Sequence of chain 1.G:
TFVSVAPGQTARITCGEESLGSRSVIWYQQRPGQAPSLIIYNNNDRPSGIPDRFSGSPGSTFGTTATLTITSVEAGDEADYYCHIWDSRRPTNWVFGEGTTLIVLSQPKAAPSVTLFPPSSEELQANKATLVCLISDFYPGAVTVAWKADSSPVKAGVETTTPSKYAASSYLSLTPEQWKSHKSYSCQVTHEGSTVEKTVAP

The small molecule below binds the protein below.
Small molecule (SMILES): OC[C@H]1O[C@H](O[C@@H]2CO[C@H](CO)[C@@H](O)[C@@H]2O)[C@@H](O)[C@@H](O)[C@@H]1O

Binding-site contacts:
Ligand atom O3 contacts residue ASN42 of chain 1.G at 2.6 Å (h-bond).
Ligand atom O3 contacts residue ASP45 of chain 1.G at 4.1 Å.
Ligand atom O5 contacts residue ASN42 of chain 1.G at 4.4 Å.
Ligand atom O3 contacts residue ARG102 of chain 1.H at 3.8 Å.
Ligand atom C3 contacts residue ASN42 of chain 1.G at 3.1 Å.
Ligand atom C2 contacts residue ILE104 of chain 1.H at 4.0 Å (hydrophobic).
Ligand atom O4 contacts residue ASP45 of chain 1.G at 4.0 Å.
Ligand atom O4 contacts residue ASN42 of chain 1.G at 4.0 Å.
Ligand atom C1 contacts residue MAN7 of chain 1.W at 3.2 Å.
Ligand atom C1 contacts residue BMA3 of chain 1.W at 4.2 Å.
Ligand atom C2 contacts residue ARG103 of chain 1.H at 4.1 Å.
Ligand atom C5 contacts residue MAN7 of chain 1.W at 3.8 Å.
Ligand atom O2 contacts residue ARG103 of chain 1.H at 3.7 Å.
Ligand atom O3 contacts residue ILE104 of chain 1.H at 3.4 Å.
Ligand atom C4 contacts residue ASP45 of chain 1.G at 4.0 Å.
Ligand atom O3 contacts residue TYR116 of chain 1.H at 3.4 Å (h-bond).
Ligand atom O5 contacts residue MAN7 of chain 1.W at 2.9 Å (h-bond).
Ligand atom C6 contacts residue MAN7 of chain 1.W at 3.8 Å.
Ligand atom C2 contacts residue ASN42 of chain 1.G at 3.3 Å.
Ligand atom O5 contacts residue BMA3 of chain 1.W at 4.2 Å.
Ligand atom O2 contacts residue ASN42 of chain 1.G at 2.4 Å (h-bond).
Ligand atom O6 contacts residue MAN7 of chain 1.W at 3.8 Å.
Ligand atom C5 contacts residue ASN42 of chain 1.G at 4.3 Å.
Ligand atom C3 contacts residue ILE104 of chain 1.H at 3.9 Å (hydrophobic).
Ligand atom C4 contacts residue ASN42 of chain 1.G at 3.2 Å.
Ligand atom C1 contacts residue ASN42 of chain 1.G at 4.5 Å.

Sequence of chain 1.H:
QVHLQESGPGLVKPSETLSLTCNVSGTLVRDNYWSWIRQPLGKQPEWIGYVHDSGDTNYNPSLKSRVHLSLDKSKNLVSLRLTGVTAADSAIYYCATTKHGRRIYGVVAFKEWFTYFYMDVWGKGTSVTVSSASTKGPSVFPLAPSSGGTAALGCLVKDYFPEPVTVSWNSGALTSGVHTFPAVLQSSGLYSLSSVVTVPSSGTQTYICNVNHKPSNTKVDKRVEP